Binding-site contacts:
Ligand atom O contacts residue GLN167 of chain 1.A at 3.8 Å.
Ligand atom C contacts residue PHE170 of chain 1.A at 4.2 Å (hydrophobic).
Ligand atom C4 contacts residue SER129 of chain 1.A at 4.3 Å.
Ligand atom C contacts residue SER129 of chain 1.A at 3.5 Å.
Ligand atom CL3 contacts residue MET205 of chain 1.A at 4.0 Å.
Ligand atom C2 contacts residue GLN167 of chain 1.A at 3.9 Å.
Ligand atom CL5 contacts residue TRP181 of chain 1.A at 3.2 Å.
Ligand atom CL contacts residue SER129 of chain 1.A at 3.6 Å.
Ligand atom C1 contacts residue GLN167 of chain 1.A at 3.2 Å.
Ligand atom C2 contacts residue PHE170 of chain 1.A at 3.4 Å (hydrophobic).
Ligand atom C8 contacts residue PHE170 of chain 1.A at 4.5 Å (hydrophobic).
Ligand atom C6 contacts residue LEU91 of chain 1.A at 4.2 Å (hydrophobic).
Ligand atom C3 contacts residue PHE170 of chain 1.A at 3.7 Å (hydrophobic).
Ligand atom C7 contacts residue LEU91 of chain 1.A at 4.0 Å (hydrophobic).
Ligand atom O contacts residue SER129 of chain 1.A at 4.4 Å.
Ligand atom CL2 contacts residue LEU91 of chain 1.A at 3.3 Å.
Ligand atom C8 contacts residue GLN167 of chain 1.A at 4.3 Å.
Ligand atom CL1 contacts residue TYR188 of chain 1.A at 3.8 Å.
Ligand atom CL4 contacts residue HIS209 of chain 1.A at 3.5 Å.
Ligand atom C4 contacts residue PHE170 of chain 1.A at 4.4 Å (hydrophobic).
Ligand atom CL6 contacts residue PHE170 of chain 1.A at 3.6 Å.
Ligand atom CL5 contacts residue LEU91 of chain 1.A at 4.1 Å.
Ligand atom C1 contacts residue CYS166 of chain 1.A at 4.3 Å (hydrophobic).
Ligand atom CL4 contacts residue TRP181 of chain 1.A at 4.2 Å.
Ligand atom CL4 contacts residue GLN167 of chain 1.A at 3.0 Å.
Ligand atom CL1 contacts residue MET125 of chain 1.A at 4.1 Å.
Ligand atom CL2 contacts residue MET125 of chain 1.A at 3.3 Å.
Ligand atom CL4 contacts residue MET205 of chain 1.A at 3.9 Å.
Ligand atom C1 contacts residue PHE170 of chain 1.A at 3.8 Å (hydrophobic).
Ligand atom C9 contacts residue TRP181 of chain 1.A at 4.4 Å (hydrophobic).
Ligand atom CL contacts residue MET128 of chain 1.A at 3.5 Å.
Ligand atom CL3 contacts residue LEU91 of chain 1.A at 3.3 Å.
Ligand atom CL contacts residue MET125 of chain 1.A at 3.1 Å.
Ligand atom C contacts residue GLN167 of chain 1.A at 4.4 Å.
Ligand atom CL3 contacts residue HIS289 of chain 1.A at 4.3 Å.
Ligand atom CL6 contacts residue TRP181 of chain 1.A at 3.6 Å.

This small molecule binds to this protein.
Small molecule (SMILES): ClC1=C(Cl)[C@]2(Cl)[C@@H]3[C@@H](Cl)[C@@H]4O[C@@H]4[C@@H]3[C@@]1(Cl)C2(Cl)Cl

Sequence of chain 1.A:
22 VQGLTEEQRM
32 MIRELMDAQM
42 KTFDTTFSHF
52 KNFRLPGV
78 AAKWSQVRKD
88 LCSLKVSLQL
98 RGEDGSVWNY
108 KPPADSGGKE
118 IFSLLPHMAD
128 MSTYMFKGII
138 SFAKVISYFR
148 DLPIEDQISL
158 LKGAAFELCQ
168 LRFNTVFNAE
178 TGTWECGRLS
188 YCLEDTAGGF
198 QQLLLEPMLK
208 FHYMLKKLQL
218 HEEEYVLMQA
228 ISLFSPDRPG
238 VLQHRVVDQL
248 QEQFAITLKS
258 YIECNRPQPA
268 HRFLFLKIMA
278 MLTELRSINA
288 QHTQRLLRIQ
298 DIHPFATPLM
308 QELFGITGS